Sequence of chain 1.D:
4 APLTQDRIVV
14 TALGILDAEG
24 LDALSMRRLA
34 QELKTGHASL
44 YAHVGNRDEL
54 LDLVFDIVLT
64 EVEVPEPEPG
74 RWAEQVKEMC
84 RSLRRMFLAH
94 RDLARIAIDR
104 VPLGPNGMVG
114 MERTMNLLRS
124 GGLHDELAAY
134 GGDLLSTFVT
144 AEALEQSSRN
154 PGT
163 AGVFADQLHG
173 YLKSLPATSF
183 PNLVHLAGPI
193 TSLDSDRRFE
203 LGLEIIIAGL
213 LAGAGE

This small molecule binds to this protein.
Small molecule (SMILES): C[C@H]1O[C@H](CC(=O)O)CC2=C1C(=O)c1c(O)c(-c3cc(O)c4c(c3O)C(=O)C3=C(C[C@@H](CC(=O)O)O[C@@H]3C)C4=O)cc(O)c1C2=O

Sequence of chain 1.C:
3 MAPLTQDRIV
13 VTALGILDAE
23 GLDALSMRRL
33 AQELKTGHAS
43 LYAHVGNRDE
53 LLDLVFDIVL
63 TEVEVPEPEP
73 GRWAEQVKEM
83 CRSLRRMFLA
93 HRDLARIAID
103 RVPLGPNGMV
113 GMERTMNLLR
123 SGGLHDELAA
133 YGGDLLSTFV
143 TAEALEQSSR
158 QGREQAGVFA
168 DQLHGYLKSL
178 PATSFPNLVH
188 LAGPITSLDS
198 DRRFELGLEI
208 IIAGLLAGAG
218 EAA

Binding-site contacts:
Ligand atom O5 contacts residue LEU86 of chain 1.D at 3.0 Å.
Ligand atom C20 contacts residue GLU148 of chain 1.C at 3.6 Å.
Ligand atom C4 contacts residue VAL67 of chain 1.D at 3.3 Å (hydrophobic).
Ligand atom O7 contacts residue GLY110 of chain 1.D at 2.6 Å (h-bond).
Ligand atom C25 contacts residue MET114 of chain 1.D at 3.5 Å (hydrophobic).
Ligand atom C1 contacts residue VAL65 of chain 1.D at 3.3 Å (hydrophobic).
Ligand atom C27 contacts residue SER139 of chain 1.D at 2.8 Å.
Ligand atom C9 contacts residue SER139 of chain 1.D at 3.2 Å.
Ligand atom C26 contacts residue SER139 of chain 1.D at 2.8 Å.
Ligand atom C15 contacts residue GLY113 of chain 1.D at 3.2 Å.
Ligand atom C32 contacts residue ALA100 of chain 1.D at 3.0 Å (hydrophobic).
Ligand atom O13 contacts residue SER139 of chain 1.D at 3.4 Å (h-bond).
Ligand atom C32 contacts residue ARG103 of chain 1.D at 3.7 Å.
Ligand atom O11 contacts residue ASP136 of chain 1.D at 3.5 Å (salt-bridge).
Ligand atom O6 contacts residue PRO105 of chain 1.D at 3.0 Å.
Ligand atom O10 contacts residue ARG103 of chain 1.D at 3.3 Å (salt-bridge).
Ligand atom C14 contacts residue GLY113 of chain 1.D at 3.5 Å.
Ligand atom O4 contacts residue VAL65 of chain 1.D at 3.4 Å.
Ligand atom C25 contacts residue SER139 of chain 1.D at 3.1 Å.
Ligand atom C28 contacts residue SER139 of chain 1.D at 3.1 Å.
Ligand atom C2 contacts residue VAL65 of chain 1.D at 2.6 Å (hydrophobic).
Ligand atom O8 contacts residue ILE101 of chain 1.D at 3.5 Å.
Ligand atom C23 contacts residue SER139 of chain 1.D at 3.4 Å.
Ligand atom C28 contacts residue PRO105 of chain 1.D at 3.6 Å (hydrophobic).
Ligand atom C10 contacts residue SER139 of chain 1.D at 3.5 Å.
Ligand atom C3 contacts residue VAL65 of chain 1.D at 3.3 Å (hydrophobic).
Ligand atom C16 contacts residue LEU62 of chain 1.D at 3.4 Å (hydrophobic).
Ligand atom C15 contacts residue ASN109 of chain 1.D at 3.3 Å.
Ligand atom C24 contacts residue SER139 of chain 1.D at 3.4 Å.
Ligand atom C13 contacts residue GLY110 of chain 1.D at 3.5 Å.
Ligand atom C3 contacts residue LEU62 of chain 1.D at 3.7 Å (hydrophobic).
Ligand atom C4 contacts residue VAL65 of chain 1.D at 3.5 Å (hydrophobic).
Ligand atom C8 contacts residue LEU86 of chain 1.D at 3.7 Å (hydrophobic).
Ligand atom C27 contacts residue PRO105 of chain 1.D at 3.4 Å (hydrophobic).
Ligand atom C26 contacts residue PRO105 of chain 1.D at 3.7 Å (hydrophobic).
Ligand atom O6 contacts residue MET114 of chain 1.D at 3.7 Å.
Ligand atom C16 contacts residue ASN109 of chain 1.D at 3.1 Å.
Ligand atom O4 contacts residue VAL67 of chain 1.D at 3.5 Å.
Ligand atom C18 contacts residue GLU148 of chain 1.C at 3.3 Å.
Ligand atom O3 contacts residue GLY113 of chain 1.D at 3.1 Å.